Binding-site contacts:
Ligand atom O2 contacts residue NAG1 of chain 55.Z at 3.4 Å (h-bond).
Ligand atom C3 contacts residue BMA1 of chain 55.BA at 2.5 Å.
Ligand atom O4 contacts residue BMA1 of chain 55.BA at 4.0 Å.
Ligand atom O2 contacts residue HIS2 of chain 55.F at 3.4 Å (h-bond).
Ligand atom C2 contacts residue NAG1 of chain 55.Z at 2.9 Å.
Ligand atom C2 contacts residue BMA1 of chain 55.BA at 3.2 Å.
Ligand atom O2 contacts residue BMA1 of chain 55.BA at 3.0 Å (h-bond).
Ligand atom C5 contacts residue NAG1 of chain 55.Z at 3.8 Å.
Ligand atom C3 contacts residue NAG1 of chain 55.Z at 4.1 Å.
Ligand atom C1 contacts residue NAG1 of chain 55.Z at 1.7 Å.
Ligand atom C4 contacts residue BMA1 of chain 55.BA at 3.6 Å.
Ligand atom O3 contacts residue BMA1 of chain 55.BA at 1.1 Å.
Ligand atom C2 contacts residue HIS2 of chain 55.F at 4.5 Å.
Ligand atom O5 contacts residue NAG1 of chain 55.Z at 2.5 Å (h-bond).
Ligand atom O6 contacts residue NAG1 of chain 55.Z at 4.5 Å.

Sequence of chain 55.F:
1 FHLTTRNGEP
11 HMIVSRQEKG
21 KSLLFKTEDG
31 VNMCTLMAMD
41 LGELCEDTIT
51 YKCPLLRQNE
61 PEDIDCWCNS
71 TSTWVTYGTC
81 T

A small-molecule ligand and the protein it binds are described below.
Small molecule (SMILES): OC[C@H]1O[C@@H](O)[C@@H](O)[C@@H](O)[C@@H]1O